Binding-site contacts:
Ligand atom C40 contacts residue HIS192 of chain 1.C at 3.5 Å.
Ligand atom O11 contacts residue PHE194 of chain 1.C at 3.3 Å.
Ligand atom C1 contacts residue PHE194 of chain 1.C at 3.4 Å (hydrophobic).
Ligand atom N8 contacts residue TYR19 of chain 1.D at 3.0 Å (h-bond).
Ligand atom C24 contacts residue ALA380 of chain 1.C at 3.3 Å (hydrophobic).
Ligand atom N2 contacts residue PHE194 of chain 1.C at 3.2 Å.
Ligand atom N8 contacts residue ARG197 of chain 1.C at 3.4 Å (salt-bridge).
Ligand atom C7 contacts residue TYR19 of chain 1.D at 3.3 Å (hydrophobic).
Ligand atom C19 contacts residue ILE310 of chain 1.C at 3.5 Å (hydrophobic).
Ligand atom C6 contacts residue ARG312 of chain 1.C at 3.0 Å.
Ligand atom C10 contacts residue TYR19 of chain 1.D at 3.0 Å (hydrophobic).
Ligand atom C28 contacts residue GLY186 of chain 1.C at 3.3 Å.
Ligand atom O11 contacts residue SER276 of chain 1.C at 2.6 Å (h-bond).
Ligand atom N26 contacts residue LYS190 of chain 1.C at 2.9 Å (salt-bridge).
Ligand atom C9 contacts residue ARG197 of chain 1.C at 3.0 Å.
Ligand atom C39 contacts residue VAL243 of chain 1.C at 3.3 Å (hydrophobic).
Ligand atom C25 contacts residue ARG350 of chain 1.C at 3.5 Å.
Ligand atom C27 contacts residue LYS190 of chain 1.C at 3.3 Å.
Ligand atom N38 contacts residue TYR241 of chain 1.C at 3.5 Å.
Ligand atom C39 contacts residue HIS192 of chain 1.C at 3.5 Å.
Ligand atom C24 contacts residue ARG350 of chain 1.C at 3.3 Å.
Ligand atom C1 contacts residue SER276 of chain 1.C at 3.5 Å.
Ligand atom C23 contacts residue ALA380 of chain 1.C at 3.4 Å (hydrophobic).
Ligand atom C36 contacts residue TYR189 of chain 1.C at 3.4 Å (hydrophobic).
Ligand atom C23 contacts residue ILE379 of chain 1.C at 3.4 Å (hydrophobic).
Ligand atom C40 contacts residue VAL243 of chain 1.C at 3.4 Å (hydrophobic).
Ligand atom C4 contacts residue ASP220 of chain 1.C at 3.5 Å.
Ligand atom C5 contacts residue PHE194 of chain 1.C at 3.3 Å (hydrophobic).
Ligand atom C24 contacts residue VAL351 of chain 1.C at 3.3 Å (hydrophobic).
Ligand atom C25 contacts residue ALA380 of chain 1.C at 3.4 Å (hydrophobic).
Ligand atom C27 contacts residue GLY186 of chain 1.C at 3.4 Å.
Ligand atom C6 contacts residue PHE194 of chain 1.C at 3.2 Å (hydrophobic).
Ligand atom C10 contacts residue ASP220 of chain 1.C at 3.2 Å.
Ligand atom C4 contacts residue TYR19 of chain 1.D at 3.2 Å (hydrophobic).
Ligand atom C9 contacts residue TYR19 of chain 1.D at 3.2 Å (hydrophobic).
Ligand atom C4 contacts residue PHE194 of chain 1.C at 3.3 Å (hydrophobic).
Ligand atom C5 contacts residue TYR19 of chain 1.D at 3.2 Å (hydrophobic).
Ligand atom C3 contacts residue PHE194 of chain 1.C at 3.5 Å (hydrophobic).
Ligand atom C3 contacts residue TYR19 of chain 1.D at 3.1 Å (hydrophobic).
Ligand atom C3 contacts residue ASP220 of chain 1.C at 3.1 Å.

Sequence of chain 1.C:
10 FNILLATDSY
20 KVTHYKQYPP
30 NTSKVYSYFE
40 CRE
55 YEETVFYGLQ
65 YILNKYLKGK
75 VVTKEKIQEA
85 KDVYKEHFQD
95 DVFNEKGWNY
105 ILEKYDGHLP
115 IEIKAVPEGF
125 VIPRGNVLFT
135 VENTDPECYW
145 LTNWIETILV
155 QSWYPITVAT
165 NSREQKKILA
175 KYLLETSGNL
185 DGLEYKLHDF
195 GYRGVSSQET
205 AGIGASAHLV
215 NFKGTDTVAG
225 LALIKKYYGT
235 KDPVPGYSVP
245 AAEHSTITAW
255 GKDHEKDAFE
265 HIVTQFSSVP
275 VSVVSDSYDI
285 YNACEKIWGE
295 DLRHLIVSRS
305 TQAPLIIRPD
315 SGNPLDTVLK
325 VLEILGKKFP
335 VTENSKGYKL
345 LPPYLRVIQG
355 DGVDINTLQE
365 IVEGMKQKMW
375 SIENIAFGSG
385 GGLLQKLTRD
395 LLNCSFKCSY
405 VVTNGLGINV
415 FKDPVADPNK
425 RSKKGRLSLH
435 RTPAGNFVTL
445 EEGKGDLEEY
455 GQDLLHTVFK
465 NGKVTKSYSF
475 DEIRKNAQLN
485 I

Sequence of chain 1.D:
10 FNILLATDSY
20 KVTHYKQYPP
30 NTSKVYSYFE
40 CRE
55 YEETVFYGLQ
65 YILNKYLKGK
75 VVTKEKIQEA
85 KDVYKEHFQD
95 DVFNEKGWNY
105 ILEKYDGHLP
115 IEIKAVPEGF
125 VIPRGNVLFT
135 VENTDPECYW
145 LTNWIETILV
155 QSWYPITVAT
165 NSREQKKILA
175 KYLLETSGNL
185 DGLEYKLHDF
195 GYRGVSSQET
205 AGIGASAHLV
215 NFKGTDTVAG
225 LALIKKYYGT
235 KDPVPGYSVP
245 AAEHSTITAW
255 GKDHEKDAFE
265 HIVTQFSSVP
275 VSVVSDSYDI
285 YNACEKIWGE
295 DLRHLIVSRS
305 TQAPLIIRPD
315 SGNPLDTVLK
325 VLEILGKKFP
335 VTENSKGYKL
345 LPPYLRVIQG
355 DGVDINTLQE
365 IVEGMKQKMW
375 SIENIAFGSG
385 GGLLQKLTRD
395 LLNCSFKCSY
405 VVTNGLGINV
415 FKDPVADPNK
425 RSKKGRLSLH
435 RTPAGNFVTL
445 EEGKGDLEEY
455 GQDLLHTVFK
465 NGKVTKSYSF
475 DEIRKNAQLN

A protein and the small-molecule ligand that binds it are described below.
Small molecule (SMILES): NCCCCN1N=C(c2ccc(NC(=O)N3Cc4ccncc4C3)cc2)C[C@H](c2cccc3ncccc23)C1=O